Sequence of chain 1.H:
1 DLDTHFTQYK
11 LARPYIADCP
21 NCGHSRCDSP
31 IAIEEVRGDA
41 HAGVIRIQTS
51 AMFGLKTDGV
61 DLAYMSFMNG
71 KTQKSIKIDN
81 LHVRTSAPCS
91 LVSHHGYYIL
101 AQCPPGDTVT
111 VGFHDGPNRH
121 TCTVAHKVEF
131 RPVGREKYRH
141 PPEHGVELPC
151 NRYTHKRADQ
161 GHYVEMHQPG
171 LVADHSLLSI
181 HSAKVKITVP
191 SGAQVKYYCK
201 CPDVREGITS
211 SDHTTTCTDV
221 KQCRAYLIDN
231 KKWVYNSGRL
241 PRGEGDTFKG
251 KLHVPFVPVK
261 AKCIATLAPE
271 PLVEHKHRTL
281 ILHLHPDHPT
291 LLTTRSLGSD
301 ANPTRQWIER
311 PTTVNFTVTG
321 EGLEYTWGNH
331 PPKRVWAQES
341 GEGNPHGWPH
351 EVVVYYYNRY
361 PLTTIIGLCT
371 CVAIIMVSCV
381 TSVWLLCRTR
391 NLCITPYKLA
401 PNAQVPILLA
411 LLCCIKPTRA

The small molecule below binds the protein below.
Small molecule (SMILES): CC(=O)N[C@@H]1[C@@H](O)[C@H](O)[C@@H](CO)O[C@H]1O

Binding-site contacts:
Ligand atom C6 contacts residue THR313 of chain 1.H at 4.5 Å.
Ligand atom C5 contacts residue ASN315 of chain 1.H at 3.7 Å.
Ligand atom O5 contacts residue ASN315 of chain 1.H at 2.4 Å (h-bond).
Ligand atom C8 contacts residue ILE281 of chain 1.H at 4.5 Å (hydrophobic).
Ligand atom O5 contacts residue THR313 of chain 1.H at 4.3 Å.
Ligand atom C7 contacts residue ASN315 of chain 1.H at 3.3 Å.
Ligand atom C1 contacts residue VAL314 of chain 1.H at 4.4 Å (hydrophobic).
Ligand atom C1 contacts residue ASN315 of chain 1.H at 1.4 Å.
Ligand atom C8 contacts residue ASN315 of chain 1.H at 3.5 Å.
Ligand atom C4 contacts residue ASN315 of chain 1.H at 4.3 Å.
Ligand atom O5 contacts residue VAL314 of chain 1.H at 3.8 Å.
Ligand atom C3 contacts residue ASN315 of chain 1.H at 3.8 Å.
Ligand atom N2 contacts residue ASN315 of chain 1.H at 2.8 Å (h-bond).
Ligand atom C2 contacts residue ASN315 of chain 1.H at 2.5 Å.
Ligand atom C6 contacts residue ASN315 of chain 1.H at 4.5 Å.
Ligand atom O7 contacts residue ASN315 of chain 1.H at 4.2 Å.